A protein and the small-molecule ligand that binds it are described below.
Small molecule (SMILES): Cc1cc(CCCCCOc2ccc(C3=NCCO3)cc2)on1

Sequence of chain 1.A:
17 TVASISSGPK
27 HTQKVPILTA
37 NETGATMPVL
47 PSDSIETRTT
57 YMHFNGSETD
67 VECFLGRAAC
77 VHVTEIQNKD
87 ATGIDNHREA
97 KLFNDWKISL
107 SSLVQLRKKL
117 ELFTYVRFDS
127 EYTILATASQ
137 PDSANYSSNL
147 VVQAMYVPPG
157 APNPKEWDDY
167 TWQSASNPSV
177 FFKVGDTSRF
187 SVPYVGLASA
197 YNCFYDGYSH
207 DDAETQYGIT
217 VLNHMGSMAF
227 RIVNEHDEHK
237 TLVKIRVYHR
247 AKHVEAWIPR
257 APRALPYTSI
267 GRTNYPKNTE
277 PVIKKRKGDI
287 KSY

Sequence of chain 1.C:
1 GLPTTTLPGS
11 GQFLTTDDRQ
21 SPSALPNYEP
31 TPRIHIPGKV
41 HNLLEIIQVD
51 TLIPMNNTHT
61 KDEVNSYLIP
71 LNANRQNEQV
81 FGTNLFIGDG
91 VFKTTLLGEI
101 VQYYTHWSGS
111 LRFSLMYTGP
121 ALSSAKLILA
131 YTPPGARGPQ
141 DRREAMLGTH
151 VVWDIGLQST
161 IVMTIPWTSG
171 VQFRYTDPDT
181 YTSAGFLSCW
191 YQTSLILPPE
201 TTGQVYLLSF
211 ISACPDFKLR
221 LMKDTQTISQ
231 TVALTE

Binding-site contacts:
Ligand atom C1B contacts residue ILE104 of chain 1.A at 4.0 Å (hydrophobic).
Ligand atom O1B contacts residue TYR128 of chain 1.A at 3.4 Å (h-bond).
Ligand atom C1B contacts residue VAL188 of chain 1.A at 3.8 Å (hydrophobic).
Ligand atom O1A contacts residue PHE186 of chain 1.A at 3.0 Å.
Ligand atom O1 contacts residue MET221 of chain 1.A at 3.9 Å.
Ligand atom C4B contacts residue PHE186 of chain 1.A at 3.6 Å (hydrophobic).
Ligand atom C2A contacts residue TYR152 of chain 1.A at 3.6 Å (hydrophobic).
Ligand atom C3C contacts residue TYR128 of chain 1.A at 3.4 Å (hydrophobic).
Ligand atom N3A contacts residue TYR152 of chain 1.A at 3.5 Å.
Ligand atom O1 contacts residue LEU106 of chain 1.A at 3.8 Å.
Ligand atom C5B contacts residue MET224 of chain 1.A at 3.8 Å (hydrophobic).
Ligand atom O1B contacts residue ILE104 of chain 1.A at 3.9 Å.
Ligand atom C4C contacts residue VAL191 of chain 1.A at 3.0 Å (hydrophobic).
Ligand atom C2A contacts residue PHE186 of chain 1.A at 3.3 Å (hydrophobic).
Ligand atom C6B contacts residue TYR128 of chain 1.A at 3.3 Å (hydrophobic).
Ligand atom N3A contacts residue ALA24 of chain 1.C at 3.8 Å.
Ligand atom C5A contacts residue VAL176 of chain 1.A at 3.6 Å (hydrophobic).
Ligand atom N3A contacts residue PHE186 of chain 1.A at 4.0 Å.
Ligand atom C3B contacts residue VAL188 of chain 1.A at 3.8 Å (hydrophobic).
Ligand atom C5A contacts residue ALA150 of chain 1.A at 3.6 Å (hydrophobic).
Ligand atom N2 contacts residue LEU106 of chain 1.A at 3.8 Å.
Ligand atom C5B contacts residue TYR128 of chain 1.A at 4.0 Å (hydrophobic).
Ligand atom C4 contacts residue LEU106 of chain 1.A at 3.9 Å (hydrophobic).
Ligand atom C1C contacts residue TYR128 of chain 1.A at 3.7 Å (hydrophobic).
Ligand atom C2C contacts residue MET221 of chain 1.A at 4.0 Å (hydrophobic).
Ligand atom C3B contacts residue TYR152 of chain 1.A at 3.7 Å (hydrophobic).
Ligand atom C5B contacts residue PHE186 of chain 1.A at 3.9 Å (hydrophobic).
Ligand atom C1B contacts residue TYR128 of chain 1.A at 3.6 Å (hydrophobic).
Ligand atom C5C contacts residue VAL191 of chain 1.A at 3.8 Å (hydrophobic).
Ligand atom C1C contacts residue LEU106 of chain 1.A at 3.8 Å (hydrophobic).
Ligand atom C4A contacts residue PRO174 of chain 1.A at 3.1 Å (hydrophobic).
Ligand atom C4B contacts residue TYR152 of chain 1.A at 3.8 Å (hydrophobic).
Ligand atom C5A contacts residue PHE186 of chain 1.A at 3.5 Å (hydrophobic).
Ligand atom C2B contacts residue VAL188 of chain 1.A at 3.5 Å (hydrophobic).
Ligand atom C5 contacts residue LEU106 of chain 1.A at 3.8 Å (hydrophobic).
Ligand atom C4C contacts residue VAL188 of chain 1.A at 3.7 Å (hydrophobic).
Ligand atom C6B contacts residue ILE104 of chain 1.A at 3.6 Å (hydrophobic).
Ligand atom C2C contacts residue TYR197 of chain 1.A at 3.7 Å (hydrophobic).
Ligand atom C4 contacts residue TYR197 of chain 1.A at 3.8 Å (hydrophobic).
Ligand atom N3A contacts residue PRO174 of chain 1.A at 3.7 Å.